This protein binds this small molecule.
Small molecule (SMILES): OC[C@H]1O[C@H](O[C@H]2[C@H](O)[C@@H](O)[C@H](O)O[C@@H]2CO)[C@H](O)[C@@H](O)[C@@H]1O

Binding-site contacts:
Ligand atom O4 contacts residue PHE340 of chain 1.A at 3.7 Å.
Ligand atom O4 contacts residue GLY266 of chain 1.A at 2.7 Å (h-bond).
Ligand atom O1 contacts residue GLN341 of chain 1.A at 3.8 Å.
Ligand atom O6 contacts residue GLY343 of chain 1.A at 3.5 Å.
Ligand atom C1 contacts residue GLU247 of chain 1.A at 3.8 Å.
Ligand atom C5 contacts residue GLU247 of chain 1.A at 3.7 Å.
Ligand atom C5 contacts residue PHE340 of chain 1.A at 3.9 Å (hydrophobic).
Ligand atom C2 contacts residue GLY266 of chain 1.A at 3.5 Å.
Ligand atom C6 contacts residue PHE340 of chain 1.A at 4.2 Å (hydrophobic).
Ligand atom C2 contacts residue PHE340 of chain 1.A at 4.3 Å (hydrophobic).
Ligand atom C5 contacts residue GLY266 of chain 1.A at 4.0 Å.
Ligand atom O2 contacts residue GLY266 of chain 1.A at 3.3 Å (h-bond).
Ligand atom O6 contacts residue GLU247 of chain 1.A at 2.7 Å (salt-bridge).
Ligand atom O6 contacts residue PHE340 of chain 1.A at 4.0 Å.
Ligand atom C1 contacts residue GLY266 of chain 1.A at 3.4 Å.
Ligand atom C6 contacts residue GLU247 of chain 1.A at 3.8 Å.
Ligand atom O5 contacts residue GLN341 of chain 1.A at 3.8 Å.
Ligand atom C6 contacts residue GLY266 of chain 1.A at 4.3 Å.
Ligand atom O6 contacts residue GLN341 of chain 1.A at 3.8 Å.
Ligand atom C6 contacts residue PHE340 of chain 1.A at 3.1 Å (hydrophobic).
Ligand atom C4 contacts residue GLY266 of chain 1.A at 3.7 Å.
Ligand atom O3 contacts residue ASP306 of chain 1.A at 3.0 Å (salt-bridge).
Ligand atom C5 contacts residue PHE340 of chain 1.A at 3.2 Å (hydrophobic).
Ligand atom O2 contacts residue ASP256 of chain 1.A at 4.2 Å.
Ligand atom C1 contacts residue PHE340 of chain 1.A at 4.3 Å (hydrophobic).
Ligand atom O6 contacts residue VAL339 of chain 1.A at 3.4 Å (h-bond).
Ligand atom O5 contacts residue PHE340 of chain 1.A at 3.2 Å (h-bond).
Ligand atom O5 contacts residue GLU247 of chain 1.A at 3.6 Å.
Ligand atom C3 contacts residue PHE340 of chain 1.A at 4.1 Å (hydrophobic).
Ligand atom O6 contacts residue PHE340 of chain 1.A at 3.6 Å (h-bond).
Ligand atom O6 contacts residue ARG381 of chain 1.A at 3.5 Å (salt-bridge).
Ligand atom C3 contacts residue GLY266 of chain 1.A at 3.8 Å.
Ligand atom O5 contacts residue PHE340 of chain 1.A at 3.7 Å.
Ligand atom O2 contacts residue HIS267 of chain 1.A at 3.9 Å.
Ligand atom C6 contacts residue VAL339 of chain 1.A at 3.7 Å (hydrophobic).
Ligand atom O3 contacts residue GLY266 of chain 1.A at 4.2 Å.
Ligand atom O2 contacts residue LEU268 of chain 1.A at 2.9 Å (h-bond).
Ligand atom C4 contacts residue PHE340 of chain 1.A at 3.0 Å (hydrophobic).
Ligand atom C6 contacts residue GLN341 of chain 1.A at 4.2 Å.
Ligand atom C3 contacts residue GLY266 of chain 1.A at 4.3 Å.

Sequence of chain 1.A:
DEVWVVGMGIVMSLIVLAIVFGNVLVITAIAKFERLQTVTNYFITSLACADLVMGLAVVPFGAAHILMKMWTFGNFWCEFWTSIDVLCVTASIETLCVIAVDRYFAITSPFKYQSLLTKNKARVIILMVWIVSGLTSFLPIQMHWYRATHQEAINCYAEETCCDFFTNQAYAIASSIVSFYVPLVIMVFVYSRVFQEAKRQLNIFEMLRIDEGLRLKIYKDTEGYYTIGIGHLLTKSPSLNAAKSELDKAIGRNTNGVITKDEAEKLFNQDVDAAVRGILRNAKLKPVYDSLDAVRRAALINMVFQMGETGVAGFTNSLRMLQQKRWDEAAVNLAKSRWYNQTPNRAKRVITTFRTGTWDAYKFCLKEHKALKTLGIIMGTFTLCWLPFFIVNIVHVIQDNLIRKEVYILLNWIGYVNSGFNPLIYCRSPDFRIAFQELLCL